Sequence of chain 1.A:
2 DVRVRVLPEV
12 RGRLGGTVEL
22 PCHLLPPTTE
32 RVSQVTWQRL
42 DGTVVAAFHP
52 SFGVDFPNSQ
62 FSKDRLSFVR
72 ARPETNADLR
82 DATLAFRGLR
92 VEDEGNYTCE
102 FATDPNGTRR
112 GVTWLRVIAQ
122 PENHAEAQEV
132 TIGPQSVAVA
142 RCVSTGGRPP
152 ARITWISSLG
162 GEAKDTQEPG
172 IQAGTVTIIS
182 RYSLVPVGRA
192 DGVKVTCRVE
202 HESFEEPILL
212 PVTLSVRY

Binding-site contacts:
Ligand atom C3 contacts residue ASN97 of chain 1.A at 4.0 Å.
Ligand atom C2 contacts residue ASN97 of chain 1.A at 2.7 Å.
Ligand atom C4 contacts residue ASN97 of chain 1.A at 4.3 Å.
Ligand atom O5 contacts residue ASN97 of chain 1.A at 2.3 Å (h-bond).
Ligand atom C4 contacts residue TRP115 of chain 1.A at 4.4 Å (hydrophobic).
Ligand atom C6 contacts residue ASN97 of chain 1.A at 4.4 Å.
Ligand atom C5 contacts residue ASN97 of chain 1.A at 3.6 Å.
Ligand atom C7 contacts residue TRP115 of chain 1.A at 4.5 Å (hydrophobic).
Ligand atom C1 contacts residue ASN97 of chain 1.A at 1.7 Å.
Ligand atom O7 contacts residue ASN97 of chain 1.A at 3.4 Å (h-bond).
Ligand atom O4 contacts residue TRP115 of chain 1.A at 4.0 Å.
Ligand atom N2 contacts residue TRP115 of chain 1.A at 3.8 Å.
Ligand atom C7 contacts residue ASN97 of chain 1.A at 3.6 Å.
Ligand atom C6 contacts residue LEU41 of chain 1.A at 3.6 Å (hydrophobic).
Ligand atom C8 contacts residue TRP115 of chain 1.A at 4.4 Å (hydrophobic).
Ligand atom C2 contacts residue TRP115 of chain 1.A at 4.3 Å (hydrophobic).
Ligand atom N2 contacts residue ASN97 of chain 1.A at 3.3 Å (h-bond).
Ligand atom C5 contacts residue TRP115 of chain 1.A at 4.0 Å (hydrophobic).
Ligand atom C1 contacts residue TRP115 of chain 1.A at 3.9 Å (hydrophobic).
Ligand atom C3 contacts residue TRP115 of chain 1.A at 4.0 Å (hydrophobic).

The small molecule below binds the protein below.
Small molecule (SMILES): CC(=O)N[C@H]1[C@H](O[C@H]2[C@H](O)[C@@H](NC(C)=O)CO[C@@H]2CO[C@@H]2O[C@@H](C)[C@@H](O)[C@@H](O)[C@@H]2O)O[C@H](CO)[C@@H](O)[C@@H]1O